Sequence of chain 4.A:
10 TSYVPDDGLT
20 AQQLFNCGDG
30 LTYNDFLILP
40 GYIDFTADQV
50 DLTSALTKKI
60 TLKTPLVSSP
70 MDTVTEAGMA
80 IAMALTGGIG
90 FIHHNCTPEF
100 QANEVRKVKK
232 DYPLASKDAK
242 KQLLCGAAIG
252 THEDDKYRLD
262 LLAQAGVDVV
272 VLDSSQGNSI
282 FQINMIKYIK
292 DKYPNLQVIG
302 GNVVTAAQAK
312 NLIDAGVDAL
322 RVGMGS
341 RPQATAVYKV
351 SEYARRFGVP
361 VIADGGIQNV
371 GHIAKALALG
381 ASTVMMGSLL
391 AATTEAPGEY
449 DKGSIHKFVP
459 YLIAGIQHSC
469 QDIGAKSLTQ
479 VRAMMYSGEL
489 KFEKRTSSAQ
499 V

Binding-site contacts:
Ligand atom N3 contacts residue SAE1 of chain 4.D at 3.3 Å.
Ligand atom O1P contacts residue SER388 of chain 4.A at 2.4 Å (h-bond).
Ligand atom C4' contacts residue GLY365 of chain 4.A at 4.1 Å.
Ligand atom P contacts residue SER388 of chain 4.A at 3.5 Å.
Ligand atom N1 contacts residue SAE1 of chain 4.D at 3.7 Å.
Ligand atom C3' contacts residue ASP364 of chain 4.A at 3.5 Å.
Ligand atom C6 contacts residue SAE1 of chain 4.D at 4.0 Å.
Ligand atom O2P contacts residue GLY366 of chain 4.A at 3.0 Å (h-bond).
Ligand atom C2' contacts residue SAE1 of chain 4.D at 3.7 Å.
Ligand atom O2P contacts residue GLY365 of chain 4.A at 3.8 Å.
Ligand atom C5' contacts residue GLY365 of chain 4.A at 3.9 Å.
Ligand atom O1P contacts residue GLY387 of chain 4.A at 3.6 Å.
Ligand atom C4' contacts residue ASP364 of chain 4.A at 3.8 Å.
Ligand atom O3' contacts residue ARG322 of chain 4.A at 2.8 Å (salt-bridge).
Ligand atom C2' contacts residue ASP364 of chain 4.A at 3.6 Å.
Ligand atom C5 contacts residue SAE1 of chain 4.D at 4.0 Å.
Ligand atom C3' contacts residue SER68 of chain 4.A at 3.6 Å.
Ligand atom O2' contacts residue ASN303 of chain 4.A at 3.8 Å.
Ligand atom O3' contacts residue ASP364 of chain 4.A at 2.5 Å (salt-bridge).
Ligand atom O5' contacts residue GLY365 of chain 4.A at 3.8 Å.
Ligand atom C3' contacts residue ARG322 of chain 4.A at 3.8 Å.
Ligand atom O2P contacts residue SER327 of chain 4.A at 3.7 Å.
Ligand atom P contacts residue GLY366 of chain 4.A at 4.0 Å.
Ligand atom O3' contacts residue MET385 of chain 4.A at 3.6 Å (h-bond).
Ligand atom O3' contacts residue SER68 of chain 4.A at 3.1 Å (h-bond).
Ligand atom O2' contacts residue ARG322 of chain 4.A at 3.8 Å.
Ligand atom O3P contacts residue GLY365 of chain 4.A at 3.9 Å.
Ligand atom C4 contacts residue SAE1 of chain 4.D at 3.7 Å.
Ligand atom O2' contacts residue SAE1 of chain 4.D at 2.5 Å (h-bond).
Ligand atom C2' contacts residue ARG322 of chain 4.A at 3.9 Å.
Ligand atom O2P contacts residue SER388 of chain 4.A at 3.9 Å.
Ligand atom O3P contacts residue GLY387 of chain 4.A at 3.0 Å (h-bond).
Ligand atom O3P contacts residue GLY366 of chain 4.A at 4.0 Å.
Ligand atom C2 contacts residue SAE1 of chain 4.D at 3.5 Å.
Ligand atom P contacts residue GLY387 of chain 4.A at 4.0 Å.
Ligand atom O3P contacts residue SER388 of chain 4.A at 4.0 Å.
Ligand atom O3P contacts residue MET386 of chain 4.A at 3.9 Å.
Ligand atom O5' contacts residue SER327 of chain 4.A at 4.0 Å.
Ligand atom O2' contacts residue ASP364 of chain 4.A at 2.6 Å (salt-bridge).
Ligand atom C8 contacts residue MET70 of chain 4.A at 3.8 Å (hydrophobic).

A small-molecule ligand and the protein it binds are described below.
Small molecule (SMILES): O=P(O)(O)OC[C@H]1O[C@@H](n2cnc3c(Cl)[nH+]cnc32)[C@H](O)[C@@H]1O